Binding-site contacts:
Ligand atom C3 contacts residue ASN291 of chain 1.B at 3.8 Å.
Ligand atom C2 contacts residue ASN291 of chain 1.B at 2.4 Å.
Ligand atom C7 contacts residue ASN291 of chain 1.B at 3.3 Å.
Ligand atom O5 contacts residue ASN291 of chain 1.B at 2.3 Å (h-bond).
Ligand atom C8 contacts residue ASN291 of chain 1.B at 4.5 Å.
Ligand atom C8 contacts residue THR281 of chain 1.B at 4.3 Å.
Ligand atom C7 contacts residue ASN280 of chain 1.B at 4.0 Å.
Ligand atom C8 contacts residue ASN280 of chain 1.B at 3.2 Å.
Ligand atom C5 contacts residue ASN291 of chain 1.B at 3.6 Å.
Ligand atom C1 contacts residue ASN291 of chain 1.B at 1.4 Å.
Ligand atom C4 contacts residue ASN291 of chain 1.B at 4.2 Å.
Ligand atom O7 contacts residue ASN291 of chain 1.B at 3.2 Å (h-bond).
Ligand atom N2 contacts residue ASN291 of chain 1.B at 2.9 Å (h-bond).
Ligand atom O7 contacts residue ASN280 of chain 1.B at 3.8 Å.

A small-molecule ligand and the protein it binds are described below.
Small molecule (SMILES): CC(=O)N[C@H]1[C@H](O[C@H]2[C@H](O)[C@@H](NC(C)=O)CO[C@@H]2CO)O[C@H](CO)[C@@H](O)[C@@H]1O

Sequence of chain 1.B:
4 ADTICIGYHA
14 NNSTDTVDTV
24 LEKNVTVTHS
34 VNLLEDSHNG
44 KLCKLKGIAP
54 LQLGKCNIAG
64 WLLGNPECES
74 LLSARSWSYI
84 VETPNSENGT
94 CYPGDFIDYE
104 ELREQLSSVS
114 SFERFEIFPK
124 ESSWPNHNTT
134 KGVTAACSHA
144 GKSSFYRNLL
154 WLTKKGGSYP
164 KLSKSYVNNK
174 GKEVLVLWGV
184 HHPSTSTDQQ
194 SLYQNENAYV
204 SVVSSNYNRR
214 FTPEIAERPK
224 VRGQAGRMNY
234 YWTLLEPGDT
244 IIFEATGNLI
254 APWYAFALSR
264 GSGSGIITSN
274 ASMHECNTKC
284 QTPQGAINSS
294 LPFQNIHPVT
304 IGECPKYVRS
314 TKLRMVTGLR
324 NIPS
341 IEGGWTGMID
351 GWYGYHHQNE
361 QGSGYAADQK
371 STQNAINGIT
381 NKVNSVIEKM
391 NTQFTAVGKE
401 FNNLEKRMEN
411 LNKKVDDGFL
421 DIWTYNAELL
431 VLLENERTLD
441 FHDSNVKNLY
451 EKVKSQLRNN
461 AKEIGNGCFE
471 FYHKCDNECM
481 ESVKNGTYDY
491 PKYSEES